Binding-site contacts:
Ligand atom C6 contacts residue THR470 of chain 1.D at 3.3 Å.
Ligand atom N2 contacts residue ASP465 of chain 1.D at 4.0 Å.
Ligand atom O5 contacts residue ASP465 of chain 1.D at 4.3 Å.
Ligand atom C6 contacts residue GLU472 of chain 1.D at 4.1 Å.
Ligand atom C1 contacts residue ASN468 of chain 1.D at 1.4 Å.
Ligand atom N2 contacts residue ASN468 of chain 1.D at 2.9 Å (h-bond).
Ligand atom C8 contacts residue ASN468 of chain 1.D at 4.4 Å.
Ligand atom C5 contacts residue ASN468 of chain 1.D at 3.7 Å.
Ligand atom O7 contacts residue ASN468 of chain 1.D at 3.9 Å.
Ligand atom C2 contacts residue ASN468 of chain 1.D at 2.5 Å.
Ligand atom O5 contacts residue THR470 of chain 1.D at 3.3 Å.
Ligand atom O7 contacts residue ASP465 of chain 1.D at 2.7 Å (salt-bridge).
Ligand atom C5 contacts residue THR470 of chain 1.D at 3.7 Å.
Ligand atom C7 contacts residue VAL466 of chain 1.D at 4.5 Å (hydrophobic).
Ligand atom C7 contacts residue ASN468 of chain 1.D at 3.6 Å.
Ligand atom C3 contacts residue ASN468 of chain 1.D at 3.8 Å.
Ligand atom C2 contacts residue ASP465 of chain 1.D at 3.5 Å.
Ligand atom C8 contacts residue VAL466 of chain 1.D at 3.5 Å (hydrophobic).
Ligand atom O6 contacts residue THR470 of chain 1.D at 2.9 Å (h-bond).
Ligand atom C1 contacts residue ASP465 of chain 1.D at 4.0 Å.
Ligand atom O5 contacts residue ASN468 of chain 1.D at 2.4 Å (h-bond).
Ligand atom C4 contacts residue ASN468 of chain 1.D at 4.2 Å.
Ligand atom C7 contacts residue ASP465 of chain 1.D at 3.6 Å.
Ligand atom C1 contacts residue THR470 of chain 1.D at 3.7 Å.

This protein binds this small molecule.
Small molecule (SMILES): CC(=O)N[C@@H]1[C@@H](O)[C@H](O)[C@@H](CO)O[C@H]1O

Sequence of chain 1.D:
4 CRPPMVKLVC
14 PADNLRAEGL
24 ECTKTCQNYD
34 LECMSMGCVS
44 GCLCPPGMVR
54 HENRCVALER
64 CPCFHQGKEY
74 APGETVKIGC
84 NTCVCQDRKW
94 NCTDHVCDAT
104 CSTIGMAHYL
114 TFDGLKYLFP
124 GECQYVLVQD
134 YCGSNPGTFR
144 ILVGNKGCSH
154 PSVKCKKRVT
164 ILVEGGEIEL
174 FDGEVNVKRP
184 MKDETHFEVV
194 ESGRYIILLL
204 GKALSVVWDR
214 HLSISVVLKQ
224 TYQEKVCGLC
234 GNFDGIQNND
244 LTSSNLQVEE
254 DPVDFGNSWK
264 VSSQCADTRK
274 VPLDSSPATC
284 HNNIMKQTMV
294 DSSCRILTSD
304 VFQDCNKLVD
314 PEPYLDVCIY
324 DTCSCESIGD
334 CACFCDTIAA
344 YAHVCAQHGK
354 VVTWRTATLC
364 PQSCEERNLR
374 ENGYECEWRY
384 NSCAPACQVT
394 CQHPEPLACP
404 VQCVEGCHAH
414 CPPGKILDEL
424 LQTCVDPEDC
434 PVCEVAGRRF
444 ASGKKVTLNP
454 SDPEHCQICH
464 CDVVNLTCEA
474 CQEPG